Sequence of chain 1.Y:
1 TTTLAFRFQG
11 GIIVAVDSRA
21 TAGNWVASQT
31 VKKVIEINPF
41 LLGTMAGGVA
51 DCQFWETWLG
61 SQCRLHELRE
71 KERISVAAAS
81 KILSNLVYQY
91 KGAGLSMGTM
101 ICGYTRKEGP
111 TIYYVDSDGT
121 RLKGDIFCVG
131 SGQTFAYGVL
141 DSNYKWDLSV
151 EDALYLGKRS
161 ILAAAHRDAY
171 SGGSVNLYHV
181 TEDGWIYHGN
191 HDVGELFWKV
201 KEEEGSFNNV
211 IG

Sequence of chain 1.Z:
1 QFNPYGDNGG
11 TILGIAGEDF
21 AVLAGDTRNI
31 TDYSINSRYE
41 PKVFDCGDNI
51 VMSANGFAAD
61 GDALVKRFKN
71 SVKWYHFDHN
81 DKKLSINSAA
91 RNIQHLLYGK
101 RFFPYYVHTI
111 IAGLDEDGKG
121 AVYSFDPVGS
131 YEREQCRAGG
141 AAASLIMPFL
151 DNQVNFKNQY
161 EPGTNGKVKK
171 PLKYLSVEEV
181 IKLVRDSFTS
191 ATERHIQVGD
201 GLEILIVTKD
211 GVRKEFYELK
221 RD

This small molecule binds to this protein.
Small molecule (SMILES): COc1ccc(C[C@H](NC(=O)[C@H](C)NC(=O)CN2CCOCC2)C(=O)N[C@@H](Cc2ccccc2)[C@@H](O)[C@H](C)CO)cc1

Binding-site contacts:
Ligand atom C23 contacts residue GLY47 of chain 1.Y at 3.5 Å.
Ligand atom C12 contacts residue MES1 of chain 1.QA at 3.4 Å.
Ligand atom C42 contacts residue GLY48 of chain 1.Y at 3.6 Å.
Ligand atom O21 contacts residue THR1 of chain 1.Y at 2.4 Å (h-bond).
Ligand atom C30 contacts residue ASP126 of chain 1.Z at 3.3 Å.
Ligand atom C27 contacts residue THR21 of chain 1.Y at 3.5 Å.
Ligand atom C7 contacts residue GLY47 of chain 1.Y at 3.3 Å.
Ligand atom O49 contacts residue THR21 of chain 1.Y at 3.1 Å (h-bond).
Ligand atom O13 contacts residue THR21 of chain 1.Y at 3.6 Å.
Ligand atom C11 contacts residue ARG19 of chain 1.Y at 3.2 Å.
Ligand atom C42 contacts residue GLY47 of chain 1.Y at 3.5 Å.
Ligand atom O21 contacts residue MES1 of chain 1.QA at 2.6 Å (h-bond).
Ligand atom N22 contacts residue GLY47 of chain 1.Y at 2.8 Å (h-bond).
Ligand atom C11 contacts residue THR1 of chain 1.Y at 2.5 Å.
Ligand atom N28 contacts residue ASP126 of chain 1.Z at 3.2 Å (salt-bridge).
Ligand atom C5 contacts residue VAL49 of chain 1.Y at 3.4 Å (hydrophobic).
Ligand atom O49 contacts residue VAL49 of chain 1.Y at 3.5 Å.
Ligand atom O49 contacts residue ALA20 of chain 1.Y at 3.2 Å.
Ligand atom C26 contacts residue VAL49 of chain 1.Y at 3.5 Å (hydrophobic).
Ligand atom C23 contacts residue VAL49 of chain 1.Y at 3.6 Å (hydrophobic).
Ligand atom N25 contacts residue THR21 of chain 1.Y at 2.8 Å (h-bond).
Ligand atom C11 contacts residue TYR170 of chain 1.Y at 3.2 Å (hydrophobic).
Ligand atom C24 contacts residue GLY47 of chain 1.Y at 3.4 Å.
Ligand atom C6 contacts residue THR1 of chain 1.Y at 3.6 Å.
Ligand atom O39 contacts residue VAL49 of chain 1.Y at 3.1 Å (h-bond).
Ligand atom C9 contacts residue THR1 of chain 1.Y at 1.4 Å.
Ligand atom O21 contacts residue GLY47 of chain 1.Y at 3.2 Å (h-bond).
Ligand atom C2 contacts residue MET45 of chain 1.Y at 3.6 Å (hydrophobic).
Ligand atom C3 contacts residue VAL49 of chain 1.Y at 3.6 Å (hydrophobic).
Ligand atom C4 contacts residue VAL49 of chain 1.Y at 3.4 Å (hydrophobic).
Ligand atom C7 contacts residue THR1 of chain 1.Y at 2.5 Å.
Ligand atom C26 contacts residue THR21 of chain 1.Y at 3.6 Å.
Ligand atom C10 contacts residue THR1 of chain 1.Y at 1.5 Å.
Ligand atom C8 contacts residue THR1 of chain 1.Y at 2.3 Å.
Ligand atom C10 contacts residue TYR170 of chain 1.Y at 3.5 Å (hydrophobic).
Ligand atom C12 contacts residue THR1 of chain 1.Y at 2.4 Å.
Ligand atom C4 contacts residue VAL31 of chain 1.Y at 3.0 Å (hydrophobic).
Ligand atom C3 contacts residue VAL31 of chain 1.Y at 3.4 Å (hydrophobic).
Ligand atom O13 contacts residue MES1 of chain 1.QA at 3.5 Å (h-bond).
Ligand atom C5 contacts residue LYS33 of chain 1.Y at 3.6 Å.